The protein below binds the small molecule below.
Small molecule (SMILES): CC1=Nc2nc(NCc3cccc(Br)c3)nn2C(=O)C1

Binding-site contacts:
Ligand atom N10 contacts residue ASP72 of chain 4.A at 3.2 Å (salt-bridge).
Ligand atom C17 contacts residue ASN106 of chain 4.A at 3.5 Å.
Ligand atom C2 contacts residue MET74 of chain 4.A at 3.7 Å (hydrophobic).
Ligand atom N10 contacts residue LEU73 of chain 4.A at 3.9 Å.
Ligand atom N3 contacts residue LEU73 of chain 4.A at 3.6 Å.
Ligand atom C17 contacts residue VAL135 of chain 9.A at 3.9 Å (hydrophobic).
Ligand atom O11 contacts residue GLU134 of chain 9.A at 3.4 Å.
Ligand atom C20 contacts residue ALA37 of chain 4.A at 3.8 Å (hydrophobic).
Ligand atom N3 contacts residue MET74 of chain 4.A at 2.9 Å (h-bond).
Ligand atom C6 contacts residue LEU73 of chain 4.A at 4.0 Å (hydrophobic).
Ligand atom C19 contacts residue THR10 of chain 4.A at 3.7 Å.
Ligand atom C7 contacts residue VAL135 of chain 9.A at 4.2 Å (hydrophobic).
Ligand atom C5 contacts residue GLU134 of chain 9.A at 4.2 Å.
Ligand atom C13 contacts residue PHE70 of chain 4.A at 3.9 Å (hydrophobic).
Ligand atom N8 contacts residue MET74 of chain 4.A at 3.8 Å.
Ligand atom C12 contacts residue HIS138 of chain 9.A at 4.2 Å.
Ligand atom C18 contacts residue THR10 of chain 4.A at 3.7 Å.
Ligand atom BR contacts residue MET74 of chain 4.A at 3.9 Å.
Ligand atom C14 contacts residue ALA37 of chain 4.A at 3.7 Å (hydrophobic).
Ligand atom C19 contacts residue ALA37 of chain 4.A at 3.7 Å (hydrophobic).
Ligand atom N10 contacts residue MET74 of chain 4.A at 3.7 Å.
Ligand atom BR contacts residue GLY9 of chain 4.A at 3.5 Å.
Ligand atom C9 contacts residue VAL135 of chain 9.A at 4.1 Å (hydrophobic).
Ligand atom C2 contacts residue LEU73 of chain 4.A at 3.5 Å (hydrophobic).
Ligand atom N1 contacts residue MET74 of chain 4.A at 4.2 Å.
Ligand atom C6 contacts residue ASP72 of chain 4.A at 4.2 Å.
Ligand atom C9 contacts residue LEU73 of chain 4.A at 4.1 Å (hydrophobic).
Ligand atom C12 contacts residue ASP72 of chain 4.A at 3.9 Å.
Ligand atom C13 contacts residue ALA37 of chain 4.A at 3.7 Å (hydrophobic).
Ligand atom N8 contacts residue LEU73 of chain 4.A at 3.5 Å.
Ligand atom C6 contacts residue MET74 of chain 4.A at 3.7 Å (hydrophobic).
Ligand atom C7 contacts residue LEU102 of chain 4.A at 3.7 Å (hydrophobic).
Ligand atom C17 contacts residue LEU102 of chain 4.A at 3.6 Å (hydrophobic).
Ligand atom C18 contacts residue ALA37 of chain 4.A at 3.8 Å (hydrophobic).
Ligand atom C17 contacts residue MET105 of chain 4.A at 3.6 Å (hydrophobic).
Ligand atom C7 contacts residue LEU131 of chain 9.A at 4.1 Å (hydrophobic).
Ligand atom BR contacts residue PRO8 of chain 4.A at 3.9 Å.
Ligand atom C17 contacts residue LEU109 of chain 4.A at 4.1 Å (hydrophobic).
Ligand atom C9 contacts residue LEU102 of chain 4.A at 3.7 Å (hydrophobic).
Ligand atom C15 contacts residue ALA37 of chain 4.A at 3.7 Å (hydrophobic).

Sequence of chain 4.A:
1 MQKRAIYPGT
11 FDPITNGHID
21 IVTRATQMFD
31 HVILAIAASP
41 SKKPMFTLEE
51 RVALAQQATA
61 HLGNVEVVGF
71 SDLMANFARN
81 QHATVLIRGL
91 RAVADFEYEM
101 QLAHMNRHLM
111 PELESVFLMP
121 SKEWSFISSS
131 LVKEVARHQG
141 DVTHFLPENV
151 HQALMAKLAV

Sequence of chain 9.A:
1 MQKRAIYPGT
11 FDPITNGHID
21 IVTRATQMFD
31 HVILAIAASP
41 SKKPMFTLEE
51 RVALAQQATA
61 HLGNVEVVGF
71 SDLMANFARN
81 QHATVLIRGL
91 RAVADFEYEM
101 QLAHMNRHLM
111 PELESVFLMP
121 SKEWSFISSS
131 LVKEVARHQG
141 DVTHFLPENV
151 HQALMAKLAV